Binding-site contacts:
Ligand atom C7 contacts residue ARG179 of chain 1.B at 3.6 Å.
Ligand atom C17 contacts residue SER314 of chain 1.B at 3.8 Å.
Ligand atom C15 contacts residue GLY99 of chain 1.B at 3.9 Å.
Ligand atom O31 contacts residue PHE275 of chain 1.B at 3.3 Å.
Ligand atom O31 contacts residue ARG179 of chain 1.B at 2.9 Å (salt-bridge).
Ligand atom C18 contacts residue LEU111 of chain 1.B at 4.0 Å (hydrophobic).
Ligand atom C7 contacts residue TYR312 of chain 1.B at 3.8 Å (hydrophobic).
Ligand atom C9 contacts residue LEU316 of chain 1.B at 3.9 Å (hydrophobic).
Ligand atom C12 contacts residue ARG320 of chain 1.B at 3.7 Å.
Ligand atom O71 contacts residue ILE98 of chain 1.B at 3.6 Å.
Ligand atom C1 contacts residue HIS202 of chain 1.B at 3.6 Å.
Ligand atom O71 contacts residue ARG179 of chain 1.B at 2.8 Å (salt-bridge).
Ligand atom C19 contacts residue PRO205 of chain 1.B at 3.8 Å (hydrophobic).
Ligand atom O31 contacts residue AKG1 of chain 1.P at 3.2 Å (h-bond).
Ligand atom C13 contacts residue ALA311 of chain 1.B at 3.5 Å (hydrophobic).
Ligand atom C16 contacts residue GLY99 of chain 1.B at 4.0 Å.
Ligand atom O71 contacts residue TYR89 of chain 1.B at 3.9 Å.
Ligand atom C12 contacts residue ALA311 of chain 1.B at 3.7 Å (hydrophobic).
Ligand atom C3 contacts residue ARG179 of chain 1.B at 4.0 Å.
Ligand atom C6 contacts residue TYR312 of chain 1.B at 3.5 Å (hydrophobic).
Ligand atom C14 contacts residue TYR312 of chain 1.B at 3.6 Å (hydrophobic).
Ligand atom O72 contacts residue TYR89 of chain 1.B at 2.5 Å (h-bond).
Ligand atom C17 contacts residue GLY99 of chain 1.B at 3.7 Å.
Ligand atom C15 contacts residue ILE98 of chain 1.B at 3.9 Å (hydrophobic).
Ligand atom C2 contacts residue ASP204 of chain 1.B at 3.5 Å.
Ligand atom O92 contacts residue PRO205 of chain 1.B at 3.3 Å.
Ligand atom O91 contacts residue GLN206 of chain 1.B at 3.1 Å (h-bond).
Ligand atom C2 contacts residue AKG1 of chain 1.P at 3.2 Å.
Ligand atom C1 contacts residue AKG1 of chain 1.P at 3.8 Å.
Ligand atom C7 contacts residue TYR89 of chain 1.B at 3.5 Å (hydrophobic).
Ligand atom C2 contacts residue PHE275 of chain 1.B at 3.6 Å (hydrophobic).
Ligand atom O72 contacts residue GLY99 of chain 1.B at 4.0 Å.
Ligand atom C3 contacts residue AKG1 of chain 1.P at 3.8 Å.
Ligand atom O91 contacts residue PRO205 of chain 1.B at 3.5 Å.
Ligand atom C18 contacts residue ARG179 of chain 1.B at 3.9 Å.
Ligand atom C11 contacts residue ARG320 of chain 1.B at 3.8 Å.
Ligand atom O72 contacts residue TYR312 of chain 1.B at 3.2 Å (h-bond).
Ligand atom C5 contacts residue ARG179 of chain 1.B at 3.8 Å.
Ligand atom C18 contacts residue TYR312 of chain 1.B at 3.8 Å (hydrophobic).
Ligand atom C3 contacts residue PHE275 of chain 1.B at 3.5 Å (hydrophobic).

The protein below binds the small molecule below.
Small molecule (SMILES): C=C1C[C@]23C[C@H]1CC[C@H]2[C@@]12CC[C@H](O)[C@@](C)(C(=O)O1)[C@H]2[C@@H]3C(=O)O

Sequence of chain 1.B:
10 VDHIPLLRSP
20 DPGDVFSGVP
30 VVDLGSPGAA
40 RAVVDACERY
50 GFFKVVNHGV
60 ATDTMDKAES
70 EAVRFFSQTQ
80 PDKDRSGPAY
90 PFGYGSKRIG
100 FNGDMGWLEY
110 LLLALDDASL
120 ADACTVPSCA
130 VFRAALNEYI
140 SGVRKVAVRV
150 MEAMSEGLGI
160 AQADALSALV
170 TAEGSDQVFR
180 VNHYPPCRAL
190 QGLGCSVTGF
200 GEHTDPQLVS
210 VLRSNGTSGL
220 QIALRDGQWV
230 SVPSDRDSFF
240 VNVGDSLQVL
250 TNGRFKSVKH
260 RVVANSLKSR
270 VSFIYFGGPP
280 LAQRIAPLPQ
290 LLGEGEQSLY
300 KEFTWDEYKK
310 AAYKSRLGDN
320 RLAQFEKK